A small-molecule ligand and the protein it binds are described below.
Small molecule (SMILES): [H]/N=C1/N[C@](C)(C(C)C)CC(=O)N1Cc1cccc(C(=O)NCc2ccccc2)c1

Sequence of chain 3.B:
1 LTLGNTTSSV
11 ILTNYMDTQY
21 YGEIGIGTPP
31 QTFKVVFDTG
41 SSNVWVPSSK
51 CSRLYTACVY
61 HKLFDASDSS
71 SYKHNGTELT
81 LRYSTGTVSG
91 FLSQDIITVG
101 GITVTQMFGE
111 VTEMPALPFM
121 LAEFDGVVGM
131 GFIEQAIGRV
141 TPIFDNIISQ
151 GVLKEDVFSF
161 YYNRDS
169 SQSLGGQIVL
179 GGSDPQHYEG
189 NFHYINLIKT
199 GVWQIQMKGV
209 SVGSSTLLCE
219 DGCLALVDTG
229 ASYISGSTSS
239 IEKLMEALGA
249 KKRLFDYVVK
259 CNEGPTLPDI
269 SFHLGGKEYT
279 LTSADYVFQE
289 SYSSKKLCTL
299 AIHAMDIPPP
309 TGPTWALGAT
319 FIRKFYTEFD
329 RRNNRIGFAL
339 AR

Binding-site contacts:
Ligand atom C9 contacts residue ASP226 of chain 3.B at 3.4 Å.
Ligand atom C25 contacts residue SER230 of chain 3.B at 3.4 Å.
Ligand atom C28 contacts residue TYR20 of chain 3.B at 3.3 Å (hydrophobic).
Ligand atom C16 contacts residue GLY228 of chain 3.B at 3.7 Å.
Ligand atom C3 contacts residue TYR83 of chain 3.B at 3.4 Å (hydrophobic).
Ligand atom C28 contacts residue VAL36 of chain 3.B at 3.5 Å (hydrophobic).
Ligand atom N7 contacts residue GLY228 of chain 3.B at 3.6 Å.
Ligand atom C28 contacts residue GLN19 of chain 3.B at 3.6 Å.
Ligand atom C25 contacts residue GLY228 of chain 3.B at 3.1 Å.
Ligand atom C26 contacts residue ALA229 of chain 3.B at 3.7 Å (hydrophobic).
Ligand atom C25 contacts residue ALA229 of chain 3.B at 3.5 Å (hydrophobic).
Ligand atom C4 contacts residue THR85 of chain 3.B at 3.7 Å.
Ligand atom C26 contacts residue THR227 of chain 3.B at 3.3 Å.
Ligand atom C24 contacts residue GLY228 of chain 3.B at 3.2 Å.
Ligand atom C29 contacts residue GLN19 of chain 3.B at 3.7 Å.
Ligand atom O8 contacts residue THR85 of chain 3.B at 3.0 Å (h-bond).
Ligand atom N7 contacts residue ASP38 of chain 3.B at 2.8 Å (salt-bridge).
Ligand atom C27 contacts residue TYR20 of chain 3.B at 3.3 Å (hydrophobic).
Ligand atom C2 contacts residue ASP38 of chain 3.B at 3.7 Å.
Ligand atom C23 contacts residue THR18 of chain 3.B at 3.6 Å.
Ligand atom C12 contacts residue GLY228 of chain 3.B at 3.5 Å.
Ligand atom C18 contacts residue THR85 of chain 3.B at 3.6 Å.
Ligand atom N22 contacts residue GLY228 of chain 3.B at 2.8 Å (h-bond).
Ligand atom C27 contacts residue THR227 of chain 3.B at 3.4 Å.
Ligand atom C11 contacts residue ASP38 of chain 3.B at 3.4 Å.
Ligand atom C25 contacts residue THR18 of chain 3.B at 3.1 Å.
Ligand atom C17 contacts residue THR85 of chain 3.B at 3.5 Å.
Ligand atom C26 contacts residue THR18 of chain 3.B at 3.7 Å.
Ligand atom C11 contacts residue TYR83 of chain 3.B at 3.6 Å (hydrophobic).
Ligand atom N1 contacts residue ASP38 of chain 3.B at 2.7 Å (salt-bridge).
Ligand atom C16 contacts residue THR85 of chain 3.B at 3.6 Å.
Ligand atom C23 contacts residue GLY228 of chain 3.B at 3.6 Å.
Ligand atom N7 contacts residue ASP226 of chain 3.B at 2.8 Å (salt-bridge).
Ligand atom C23 contacts residue SER230 of chain 3.B at 3.4 Å.
Ligand atom O8 contacts residue SER84 of chain 3.B at 3.5 Å (h-bond).
Ligand atom C6 contacts residue ASP38 of chain 3.B at 3.5 Å.
Ligand atom C15 contacts residue GLY228 of chain 3.B at 3.1 Å.
Ligand atom C26 contacts residue GLY228 of chain 3.B at 3.6 Å.
Ligand atom C3 contacts residue THR85 of chain 3.B at 3.7 Å.
Ligand atom C24 contacts residue THR18 of chain 3.B at 3.2 Å.